Sequence of chain 1.A:
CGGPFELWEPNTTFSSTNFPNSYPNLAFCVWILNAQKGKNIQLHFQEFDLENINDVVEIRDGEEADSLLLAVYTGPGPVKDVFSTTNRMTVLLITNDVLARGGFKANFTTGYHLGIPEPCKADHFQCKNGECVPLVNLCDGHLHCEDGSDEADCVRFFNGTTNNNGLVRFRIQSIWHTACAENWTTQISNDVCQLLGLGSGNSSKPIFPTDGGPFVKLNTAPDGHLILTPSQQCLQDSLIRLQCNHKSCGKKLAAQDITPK

Binding-site contacts:
Ligand atom O5 contacts residue ASN183 of chain 1.A at 2.4 Å (h-bond).
Ligand atom C3 contacts residue ASN183 of chain 1.A at 3.8 Å.
Ligand atom C8 contacts residue GLU182 of chain 1.A at 3.2 Å.
Ligand atom C4 contacts residue ASN183 of chain 1.A at 4.2 Å.
Ligand atom O5 contacts residue GLU182 of chain 1.A at 4.1 Å.
Ligand atom C7 contacts residue ASN183 of chain 1.A at 3.6 Å.
Ligand atom C2 contacts residue GLU182 of chain 1.A at 3.4 Å.
Ligand atom N2 contacts residue GLU182 of chain 1.A at 3.4 Å.
Ligand atom C1 contacts residue ASN183 of chain 1.A at 1.4 Å.
Ligand atom O7 contacts residue GLU182 of chain 1.A at 3.9 Å.
Ligand atom C1 contacts residue GLU182 of chain 1.A at 3.3 Å.
Ligand atom C2 contacts residue ASN183 of chain 1.A at 2.5 Å.
Ligand atom C7 contacts residue GLU182 of chain 1.A at 3.4 Å.
Ligand atom N2 contacts residue ASN183 of chain 1.A at 2.9 Å (h-bond).
Ligand atom C5 contacts residue ASN183 of chain 1.A at 3.7 Å.
Ligand atom O7 contacts residue ASN183 of chain 1.A at 3.8 Å.

The protein below binds the small molecule below.
Small molecule (SMILES): CC(=O)N[C@@H]1[C@@H](O)[C@H](O)[C@@H](CO)O[C@H]1O